Binding-site contacts:
Ligand atom C contacts residue ARG845 of chain 1.B at 3.9 Å.
Ligand atom OXT contacts residue GLY1004 of chain 1.B at 3.0 Å (h-bond).
Ligand atom CB contacts residue ALA1005 of chain 1.B at 4.2 Å (hydrophobic).
Ligand atom O contacts residue GLY1004 of chain 1.B at 3.8 Å.
Ligand atom OXT contacts residue ALA1005 of chain 1.B at 2.9 Å (h-bond).
Ligand atom C contacts residue ALA1005 of chain 1.B at 3.6 Å (hydrophobic).
Ligand atom O contacts residue PHE710 of chain 1.B at 3.4 Å.
Ligand atom CA contacts residue GLY1004 of chain 1.B at 4.5 Å.
Ligand atom CA contacts residue PHE710 of chain 1.B at 4.5 Å (hydrophobic).
Ligand atom CG contacts residue GLU676 of chain 1.B at 3.4 Å.
Ligand atom O09 contacts residue ILE714 of chain 1.B at 4.2 Å.
Ligand atom CB contacts residue PHE1012 of chain 1.B at 3.5 Å (hydrophobic).
Ligand atom CB contacts residue GLU676 of chain 1.B at 4.4 Å.
Ligand atom C contacts residue GLY1004 of chain 1.B at 3.5 Å.
Ligand atom CD contacts residue GLU676 of chain 1.B at 3.3 Å.
Ligand atom CA contacts residue ALA1005 of chain 1.B at 3.8 Å (hydrophobic).
Ligand atom O09 contacts residue PHE1012 of chain 1.B at 4.4 Å.
Ligand atom N contacts residue ARG845 of chain 1.B at 4.4 Å.
Ligand atom CG contacts residue PHE1012 of chain 1.B at 3.8 Å (hydrophobic).
Ligand atom O contacts residue ARG845 of chain 1.B at 3.1 Å (salt-bridge).
Ligand atom N contacts residue GLU676 of chain 1.B at 2.8 Å (salt-bridge).
Ligand atom N contacts residue PHE710 of chain 1.B at 3.4 Å.
Ligand atom OXT contacts residue ILE1003 of chain 1.B at 3.8 Å.
Ligand atom OXT contacts residue PHE1012 of chain 1.B at 3.9 Å.
Ligand atom O contacts residue SER847 of chain 1.B at 3.0 Å (h-bond).
Ligand atom CD contacts residue PHE710 of chain 1.B at 3.5 Å (hydrophobic).
Ligand atom OXT contacts residue SER847 of chain 1.B at 3.3 Å (h-bond).
Ligand atom C contacts residue PHE710 of chain 1.B at 4.4 Å (hydrophobic).
Ligand atom CG contacts residue ILE714 of chain 1.B at 4.1 Å (hydrophobic).
Ligand atom O09 contacts residue PHE680 of chain 1.B at 4.0 Å.
Ligand atom CA contacts residue GLU676 of chain 1.B at 3.6 Å.
Ligand atom CD contacts residue ILE714 of chain 1.B at 4.0 Å (hydrophobic).
Ligand atom O09 contacts residue GLU676 of chain 1.B at 2.5 Å (salt-bridge).
Ligand atom C contacts residue SER847 of chain 1.B at 3.4 Å.

This protein binds this small molecule.
Small molecule (SMILES): O=C(O)[C@H]1C[C@H](O)CN1

Sequence of chain 1.B:
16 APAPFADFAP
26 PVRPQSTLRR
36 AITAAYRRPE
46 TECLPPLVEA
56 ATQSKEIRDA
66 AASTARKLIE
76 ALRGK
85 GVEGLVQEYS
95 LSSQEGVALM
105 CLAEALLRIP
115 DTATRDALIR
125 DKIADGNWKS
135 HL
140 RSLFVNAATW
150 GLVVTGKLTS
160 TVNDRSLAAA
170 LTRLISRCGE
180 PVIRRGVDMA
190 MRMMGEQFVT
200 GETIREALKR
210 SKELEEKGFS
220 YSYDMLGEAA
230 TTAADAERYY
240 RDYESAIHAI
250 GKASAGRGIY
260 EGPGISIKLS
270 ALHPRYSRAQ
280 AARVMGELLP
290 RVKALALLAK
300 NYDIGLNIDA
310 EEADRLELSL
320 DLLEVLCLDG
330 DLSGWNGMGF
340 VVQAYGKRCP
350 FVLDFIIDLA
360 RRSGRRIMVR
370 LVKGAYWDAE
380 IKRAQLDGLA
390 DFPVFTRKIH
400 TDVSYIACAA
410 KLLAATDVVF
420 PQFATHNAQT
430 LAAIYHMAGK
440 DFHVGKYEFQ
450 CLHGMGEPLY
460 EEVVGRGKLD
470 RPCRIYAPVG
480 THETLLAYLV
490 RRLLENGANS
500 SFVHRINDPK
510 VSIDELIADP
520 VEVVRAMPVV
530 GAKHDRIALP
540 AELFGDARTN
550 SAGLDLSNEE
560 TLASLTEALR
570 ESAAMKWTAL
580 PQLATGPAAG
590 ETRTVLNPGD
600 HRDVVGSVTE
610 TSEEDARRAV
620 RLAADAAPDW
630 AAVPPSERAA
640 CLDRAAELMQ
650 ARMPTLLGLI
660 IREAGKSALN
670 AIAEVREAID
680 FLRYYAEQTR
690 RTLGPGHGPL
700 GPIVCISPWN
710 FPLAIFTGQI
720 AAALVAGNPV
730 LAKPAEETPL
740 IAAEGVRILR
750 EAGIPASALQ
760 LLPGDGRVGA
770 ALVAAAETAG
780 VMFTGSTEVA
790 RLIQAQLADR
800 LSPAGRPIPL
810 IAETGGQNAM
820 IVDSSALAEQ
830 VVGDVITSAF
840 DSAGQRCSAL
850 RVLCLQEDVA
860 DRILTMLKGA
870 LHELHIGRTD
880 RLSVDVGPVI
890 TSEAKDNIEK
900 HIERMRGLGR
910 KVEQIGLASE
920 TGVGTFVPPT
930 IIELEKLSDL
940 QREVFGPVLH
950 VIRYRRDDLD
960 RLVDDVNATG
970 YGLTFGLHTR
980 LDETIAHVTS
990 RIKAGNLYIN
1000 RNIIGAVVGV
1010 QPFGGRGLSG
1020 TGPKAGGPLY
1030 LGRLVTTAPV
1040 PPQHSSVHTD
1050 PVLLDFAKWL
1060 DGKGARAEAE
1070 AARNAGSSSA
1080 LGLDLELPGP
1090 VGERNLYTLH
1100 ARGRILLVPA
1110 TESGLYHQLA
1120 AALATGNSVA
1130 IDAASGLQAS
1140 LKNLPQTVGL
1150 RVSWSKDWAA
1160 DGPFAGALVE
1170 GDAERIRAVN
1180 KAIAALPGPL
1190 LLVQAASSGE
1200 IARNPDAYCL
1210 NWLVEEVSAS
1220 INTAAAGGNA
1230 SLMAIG